Sequence of chain 1.A:
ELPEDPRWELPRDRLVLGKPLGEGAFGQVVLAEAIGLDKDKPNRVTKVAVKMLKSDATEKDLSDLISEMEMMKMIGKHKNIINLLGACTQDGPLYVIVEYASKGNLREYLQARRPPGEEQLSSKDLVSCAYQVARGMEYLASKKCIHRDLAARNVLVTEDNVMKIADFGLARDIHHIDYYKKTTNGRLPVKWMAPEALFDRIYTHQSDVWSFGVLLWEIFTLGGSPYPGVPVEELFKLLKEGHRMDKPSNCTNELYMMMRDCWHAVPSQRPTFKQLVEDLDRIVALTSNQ

This protein binds this small molecule.
Small molecule (SMILES): CCc1ccc(C(=O)OC[C@H]2O[C@@H](n3cnc4c(N)ncnc43)[C@H](O)[C@@H]2O)cc1S(=O)(=O)F

Binding-site contacts:
Ligand atom C1 contacts residue ASP185 of chain 1.A at 3.4 Å.
Ligand atom S contacts residue LYS58 of chain 1.A at 1.7 Å (salt-bridge).
Ligand atom O4 contacts residue LEU28 of chain 1.A at 3.5 Å (h-bond).
Ligand atom O contacts residue LYS58 of chain 1.A at 2.5 Å (salt-bridge).
Ligand atom O1 contacts residue GLY34 of chain 1.A at 3.0 Å (h-bond).
Ligand atom C6 contacts residue LYS58 of chain 1.A at 2.9 Å.
Ligand atom N1 contacts residue LEU174 of chain 1.A at 4.0 Å.
Ligand atom C9 contacts residue GLY29 of chain 1.A at 3.5 Å.
Ligand atom C8 contacts residue VAL36 of chain 1.A at 4.0 Å (hydrophobic).
Ligand atom C10 contacts residue GLY29 of chain 1.A at 3.9 Å.
Ligand atom O2 contacts residue GLY29 of chain 1.A at 3.0 Å (h-bond).
Ligand atom O5 contacts residue LEU174 of chain 1.A at 3.7 Å.
Ligand atom C3 contacts residue ASP185 of chain 1.A at 3.2 Å.
Ligand atom C7 contacts residue LYS58 of chain 1.A at 2.6 Å.
Ligand atom N4 contacts residue GLU106 of chain 1.A at 2.8 Å (salt-bridge).
Ligand atom N4 contacts residue LEU174 of chain 1.A at 4.0 Å.
Ligand atom C10 contacts residue LEU28 of chain 1.A at 3.2 Å (hydrophobic).
Ligand atom C8 contacts residue GLY29 of chain 1.A at 4.1 Å.
Ligand atom N3 contacts residue TYR107 of chain 1.A at 3.7 Å.
Ligand atom C15 contacts residue LEU174 of chain 1.A at 3.6 Å (hydrophobic).
Ligand atom C18 contacts residue ALA56 of chain 1.A at 3.8 Å (hydrophobic).
Ligand atom C2 contacts residue ASP185 of chain 1.A at 3.8 Å.
Ligand atom N4 contacts residue ALA56 of chain 1.A at 3.5 Å.
Ligand atom O1 contacts residue PHE33 of chain 1.A at 3.1 Å.
Ligand atom C18 contacts residue GLU106 of chain 1.A at 3.8 Å.
Ligand atom N3 contacts residue ALA108 of chain 1.A at 3.2 Å (h-bond).
Ligand atom N2 contacts residue LEU28 of chain 1.A at 4.0 Å.
Ligand atom C16 contacts residue LEU174 of chain 1.A at 4.0 Å (hydrophobic).
Ligand atom O1 contacts residue LYS58 of chain 1.A at 2.5 Å (salt-bridge).
Ligand atom C5 contacts residue VAL36 of chain 1.A at 4.0 Å (hydrophobic).
Ligand atom C9 contacts residue LEU28 of chain 1.A at 3.9 Å (hydrophobic).
Ligand atom C contacts residue ASP185 of chain 1.A at 3.6 Å.
Ligand atom C2 contacts residue LYS58 of chain 1.A at 3.7 Å.
Ligand atom N3 contacts residue GLU106 of chain 1.A at 4.0 Å.
Ligand atom C17 contacts residue TYR107 of chain 1.A at 3.8 Å (hydrophobic).
Ligand atom N4 contacts residue VAL105 of chain 1.A at 3.9 Å.
Ligand atom O2 contacts residue GLU30 of chain 1.A at 3.5 Å (salt-bridge).
Ligand atom C17 contacts residue ALA108 of chain 1.A at 3.2 Å (hydrophobic).
Ligand atom C18 contacts residue LEU174 of chain 1.A at 3.7 Å (hydrophobic).
Ligand atom O2 contacts residue VAL36 of chain 1.A at 4.0 Å.